Binding-site contacts:
Ligand atom C1 contacts residue ASN603 of chain 1.C at 1.5 Å.
Ligand atom C7 contacts residue ASN603 of chain 1.C at 3.5 Å.
Ligand atom O7 contacts residue ASN603 of chain 1.C at 3.4 Å (h-bond).
Ligand atom C4 contacts residue ASN603 of chain 1.C at 4.3 Å.
Ligand atom C3 contacts residue ASN603 of chain 1.C at 4.0 Å.
Ligand atom N2 contacts residue ASN603 of chain 1.C at 3.3 Å (h-bond).
Ligand atom C5 contacts residue ASN603 of chain 1.C at 3.6 Å.
Ligand atom C2 contacts residue ASN603 of chain 1.C at 2.8 Å.
Ligand atom O5 contacts residue ASN603 of chain 1.C at 2.2 Å (h-bond).

Sequence of chain 1.C:
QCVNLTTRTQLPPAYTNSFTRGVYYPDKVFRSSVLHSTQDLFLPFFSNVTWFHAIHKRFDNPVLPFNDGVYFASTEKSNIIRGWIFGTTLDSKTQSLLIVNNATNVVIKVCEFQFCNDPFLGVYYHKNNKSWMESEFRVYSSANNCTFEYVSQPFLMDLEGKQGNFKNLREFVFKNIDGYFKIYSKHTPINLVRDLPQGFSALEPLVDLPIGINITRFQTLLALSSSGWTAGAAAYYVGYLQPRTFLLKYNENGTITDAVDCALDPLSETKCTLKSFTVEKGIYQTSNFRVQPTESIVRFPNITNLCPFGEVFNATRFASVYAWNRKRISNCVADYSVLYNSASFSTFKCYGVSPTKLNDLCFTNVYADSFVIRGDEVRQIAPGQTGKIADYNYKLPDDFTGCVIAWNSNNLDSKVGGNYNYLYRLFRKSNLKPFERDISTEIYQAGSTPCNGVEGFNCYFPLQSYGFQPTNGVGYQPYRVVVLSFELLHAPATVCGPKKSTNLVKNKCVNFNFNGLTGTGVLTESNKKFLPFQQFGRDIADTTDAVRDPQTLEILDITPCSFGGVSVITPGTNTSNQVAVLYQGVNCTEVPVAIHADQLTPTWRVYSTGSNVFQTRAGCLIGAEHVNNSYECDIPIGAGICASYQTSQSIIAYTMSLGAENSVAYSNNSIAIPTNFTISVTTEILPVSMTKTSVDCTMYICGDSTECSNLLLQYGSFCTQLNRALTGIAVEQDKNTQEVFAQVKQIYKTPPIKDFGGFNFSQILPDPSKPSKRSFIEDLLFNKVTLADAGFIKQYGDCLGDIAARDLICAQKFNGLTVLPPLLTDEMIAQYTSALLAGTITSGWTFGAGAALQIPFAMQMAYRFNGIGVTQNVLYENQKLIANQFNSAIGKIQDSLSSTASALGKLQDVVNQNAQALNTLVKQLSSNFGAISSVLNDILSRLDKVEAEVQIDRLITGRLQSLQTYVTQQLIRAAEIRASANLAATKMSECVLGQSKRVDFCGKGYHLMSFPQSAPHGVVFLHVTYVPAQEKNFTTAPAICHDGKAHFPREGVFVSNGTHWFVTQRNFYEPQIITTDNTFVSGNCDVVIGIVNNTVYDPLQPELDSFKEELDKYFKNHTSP

A small-molecule ligand and the protein it binds are described below.
Small molecule (SMILES): CC(=O)N[C@@H]1[C@@H](O)[C@H](O)[C@@H](CO)O[C@H]1O